Binding-site contacts:
Ligand atom NH1 contacts residue ASP151 of chain 1.C at 3.1 Å (salt-bridge).
Ligand atom NZ contacts residue ASP47 of chain 1.C at 2.8 Å (salt-bridge).
Ligand atom NH1 contacts residue ASP199 of chain 1.C at 2.7 Å (salt-bridge).
Ligand atom C1 contacts residue HIS87 of chain 1.C at 1.5 Å.
Ligand atom NE contacts residue TYR201 of chain 1.C at 3.2 Å (h-bond).
Ligand atom NH1 contacts residue GLY148 of chain 1.C at 3.3 Å.
Ligand atom O contacts residue TRP147 of chain 1.C at 3.1 Å.
Ligand atom CE contacts residue ASP47 of chain 1.C at 3.2 Å.
Ligand atom CZ contacts residue ASP157 of chain 1.C at 3.2 Å.
Ligand atom N contacts residue SO41 of chain 1.AD at 2.8 Å (h-bond).
Ligand atom NZ contacts residue ASN85 of chain 1.C at 3.1 Å (h-bond).
Ligand atom O contacts residue SER261 of chain 1.C at 2.3 Å (h-bond).
Ligand atom O contacts residue GLY148 of chain 1.C at 3.1 Å (h-bond).
Ligand atom N contacts residue SER261 of chain 1.C at 3.1 Å (h-bond).
Ligand atom CB contacts residue ASN188 of chain 1.C at 3.2 Å.
Ligand atom CA contacts residue ASN188 of chain 1.C at 3.2 Å.
Ligand atom CZ contacts residue ASP199 of chain 1.C at 3.2 Å.
Ligand atom C5 contacts residue TYR453 of chain 1.B at 3.2 Å (hydrophobic).
Ligand atom N contacts residue GLY148 of chain 1.C at 2.9 Å (h-bond).
Ligand atom NH2 contacts residue ALA185 of chain 1.C at 2.8 Å (h-bond).
Ligand atom NZ contacts residue ASP84 of chain 1.C at 2.8 Å (salt-bridge).
Ligand atom C10 contacts residue TYR453 of chain 1.B at 3.2 Å (hydrophobic).
Ligand atom C contacts residue SER261 of chain 1.C at 1.4 Å.
Ligand atom NH2 contacts residue ASP157 of chain 1.C at 2.7 Å (salt-bridge).
Ligand atom NH1 contacts residue PRO149 of chain 1.C at 3.3 Å (h-bond).
Ligand atom C1 contacts residue SER261 of chain 1.C at 2.4 Å.
Ligand atom N contacts residue HIS87 of chain 1.C at 3.2 Å (h-bond).
Ligand atom N contacts residue SER146 of chain 1.C at 2.8 Å (h-bond).
Ligand atom C contacts residue HIS87 of chain 1.C at 2.7 Å.
Ligand atom NH1 contacts residue TYR201 of chain 1.C at 3.0 Å (h-bond).
Ligand atom CG contacts residue SO41 of chain 1.AD at 3.1 Å.
Ligand atom NE contacts residue GLU129 of chain 1.C at 2.9 Å (salt-bridge).
Ligand atom O contacts residue ASN188 of chain 1.C at 2.8 Å (h-bond).
Ligand atom NH2 contacts residue ASP199 of chain 1.C at 3.0 Å (salt-bridge).
Ligand atom NH1 contacts residue ASP157 of chain 1.C at 3.0 Å (salt-bridge).
Ligand atom CA contacts residue GLY148 of chain 1.C at 3.4 Å.
Ligand atom CB contacts residue SER261 of chain 1.C at 2.8 Å.
Ligand atom CA contacts residue SER261 of chain 1.C at 2.5 Å.
Ligand atom C1 contacts residue SO41 of chain 1.SA at 3.0 Å.
Ligand atom NE contacts residue ASP151 of chain 1.C at 3.1 Å (salt-bridge).

Sequence of chain 1.B:
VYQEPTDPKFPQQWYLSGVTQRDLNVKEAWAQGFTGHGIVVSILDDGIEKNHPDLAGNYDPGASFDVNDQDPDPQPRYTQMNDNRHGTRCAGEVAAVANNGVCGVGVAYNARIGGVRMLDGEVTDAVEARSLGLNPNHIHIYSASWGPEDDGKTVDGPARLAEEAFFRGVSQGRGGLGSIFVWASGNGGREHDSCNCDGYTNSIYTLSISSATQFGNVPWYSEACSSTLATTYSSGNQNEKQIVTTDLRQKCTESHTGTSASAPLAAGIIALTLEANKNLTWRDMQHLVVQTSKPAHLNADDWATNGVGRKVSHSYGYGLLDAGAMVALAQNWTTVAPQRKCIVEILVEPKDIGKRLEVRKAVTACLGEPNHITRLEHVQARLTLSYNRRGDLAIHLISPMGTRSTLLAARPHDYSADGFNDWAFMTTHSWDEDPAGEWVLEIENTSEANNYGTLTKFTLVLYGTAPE

The small molecule below binds the protein below.
Small molecule (SMILES): CCCCCCCCCC(=O)N[C@@H](CCCN=C(N)N)C(=O)N[C@H](C(=O)N[C@@H](CCCCN)C(=O)N[C@@H](CCCN=C(N)N)[C@@H](C)O)C(C)C

Sequence of chain 1.C:
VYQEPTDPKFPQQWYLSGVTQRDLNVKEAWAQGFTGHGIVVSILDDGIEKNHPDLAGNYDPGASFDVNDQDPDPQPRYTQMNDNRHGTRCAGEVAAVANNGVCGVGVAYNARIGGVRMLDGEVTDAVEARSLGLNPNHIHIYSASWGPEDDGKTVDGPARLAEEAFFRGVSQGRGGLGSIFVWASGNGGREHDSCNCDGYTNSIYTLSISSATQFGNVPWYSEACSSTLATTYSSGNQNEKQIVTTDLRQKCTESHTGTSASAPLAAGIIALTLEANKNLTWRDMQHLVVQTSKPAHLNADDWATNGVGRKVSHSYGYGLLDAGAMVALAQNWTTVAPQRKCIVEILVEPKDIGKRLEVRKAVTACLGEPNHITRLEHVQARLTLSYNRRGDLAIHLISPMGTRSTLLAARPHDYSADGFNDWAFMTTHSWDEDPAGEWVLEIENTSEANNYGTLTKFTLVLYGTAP